The protein below binds the small molecule below.
Small molecule (SMILES): Oc1ccc2c(c1)CC[C@H](c1ccccc1)[C@@H]2c1ccc(OCCN2CCCC2)cc1

Binding-site contacts:
Ligand atom O7 contacts residue GLU48 of chain 1.C at 2.5 Å (salt-bridge).
Ligand atom C18 contacts residue ALA45 of chain 1.C at 3.9 Å (hydrophobic).
Ligand atom C4 contacts residue LEU86 of chain 1.C at 3.8 Å (hydrophobic).
Ligand atom C25 contacts residue ASP46 of chain 1.C at 3.5 Å.
Ligand atom C20 contacts residue ALA45 of chain 1.C at 3.7 Å (hydrophobic).
Ligand atom C29 contacts residue ASP46 of chain 1.C at 3.4 Å.
Ligand atom C24 contacts residue THR42 of chain 1.C at 3.6 Å.
Ligand atom C9 contacts residue LEU41 of chain 1.C at 3.7 Å (hydrophobic).
Ligand atom C13 contacts residue MET116 of chain 1.C at 3.9 Å (hydrophobic).
Ligand atom O23 contacts residue TRP78 of chain 1.C at 3.9 Å.
Ligand atom C8 contacts residue GLU48 of chain 1.C at 3.2 Å.
Ligand atom C21 contacts residue THR42 of chain 1.C at 3.8 Å.
Ligand atom C30 contacts residue ASN227 of chain 1.C at 3.5 Å.
Ligand atom O7 contacts residue LEU82 of chain 1.C at 3.8 Å.
Ligand atom O7 contacts residue ARG89 of chain 1.C at 3.0 Å (salt-bridge).
Ligand atom O23 contacts residue LEU220 of chain 1.C at 3.6 Å.
Ligand atom C28 contacts residue ASP46 of chain 1.C at 3.4 Å.
Ligand atom C19 contacts residue ALA45 of chain 1.C at 3.6 Å (hydrophobic).
Ligand atom C28 contacts residue TRP78 of chain 1.C at 3.7 Å (hydrophobic).
Ligand atom C14 contacts residue HIS219 of chain 1.C at 3.7 Å.
Ligand atom C24 contacts residue ASP46 of chain 1.C at 3.9 Å.
Ligand atom C22 contacts residue LEU41 of chain 1.C at 3.9 Å (hydrophobic).
Ligand atom C25 contacts residue VAL228 of chain 1.C at 3.0 Å (hydrophobic).
Ligand atom C19 contacts residue LEU79 of chain 1.C at 3.8 Å (hydrophobic).
Ligand atom C30 contacts residue VAL228 of chain 1.C at 3.2 Å (hydrophobic).
Ligand atom C27 contacts residue ASP46 of chain 1.C at 3.1 Å.
Ligand atom C6 contacts residue LEU82 of chain 1.C at 3.6 Å (hydrophobic).
Ligand atom C30 contacts residue ASP46 of chain 1.C at 3.1 Å.
Ligand atom C4 contacts residue MET83 of chain 1.C at 3.8 Å (hydrophobic).
Ligand atom C10 contacts residue PHE99 of chain 1.C at 3.9 Å (hydrophobic).
Ligand atom C19 contacts residue TRP78 of chain 1.C at 3.9 Å (hydrophobic).
Ligand atom N26 contacts residue VAL228 of chain 1.C at 3.6 Å (h-bond).
Ligand atom C29 contacts residue PRO230 of chain 1.C at 3.9 Å (hydrophobic).
Ligand atom C5 contacts residue PHE99 of chain 1.C at 3.9 Å (hydrophobic).
Ligand atom C14 contacts residue ILE119 of chain 1.C at 3.7 Å (hydrophobic).
Ligand atom N26 contacts residue ASP46 of chain 1.C at 2.6 Å (salt-bridge).
Ligand atom C27 contacts residue TRP78 of chain 1.C at 3.6 Å (hydrophobic).
Ligand atom C18 contacts residue LEU79 of chain 1.C at 3.8 Å (hydrophobic).
Ligand atom C13 contacts residue MET38 of chain 1.C at 3.8 Å (hydrophobic).
Ligand atom C7 contacts residue GLU48 of chain 1.C at 3.2 Å.

Sequence of chain 1.C:
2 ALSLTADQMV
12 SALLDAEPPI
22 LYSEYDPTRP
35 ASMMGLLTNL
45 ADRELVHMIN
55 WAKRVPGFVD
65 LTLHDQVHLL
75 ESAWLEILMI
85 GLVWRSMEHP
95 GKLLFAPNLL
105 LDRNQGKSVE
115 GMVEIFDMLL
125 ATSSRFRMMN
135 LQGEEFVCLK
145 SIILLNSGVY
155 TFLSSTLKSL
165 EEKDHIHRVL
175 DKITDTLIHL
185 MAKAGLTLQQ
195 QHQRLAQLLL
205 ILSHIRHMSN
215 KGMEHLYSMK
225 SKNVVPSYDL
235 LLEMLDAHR